Sequence of chain 1.B:
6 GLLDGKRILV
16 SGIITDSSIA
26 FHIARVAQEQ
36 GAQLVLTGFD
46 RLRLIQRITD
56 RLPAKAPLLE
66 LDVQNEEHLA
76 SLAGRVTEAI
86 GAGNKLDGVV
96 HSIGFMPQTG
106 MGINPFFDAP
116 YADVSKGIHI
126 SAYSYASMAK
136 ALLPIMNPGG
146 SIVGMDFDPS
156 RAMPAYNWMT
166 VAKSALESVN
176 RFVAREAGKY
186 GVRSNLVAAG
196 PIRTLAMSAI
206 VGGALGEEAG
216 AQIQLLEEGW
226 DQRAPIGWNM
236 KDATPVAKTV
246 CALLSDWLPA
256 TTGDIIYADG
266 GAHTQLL

The protein below binds the small molecule below.
Small molecule (SMILES): O=c1[nH]c(CC2CCCCC2)cc(O)c1-c1ccccc1

Binding-site contacts:
Ligand atom C6 contacts residue ILE218 of chain 1.B at 3.8 Å (hydrophobic).
Ligand atom C3 contacts residue MET202 of chain 1.B at 4.0 Å (hydrophobic).
Ligand atom C4 contacts residue PHE152 of chain 1.B at 3.9 Å (hydrophobic).
Ligand atom C3 contacts residue PHE152 of chain 1.B at 4.1 Å (hydrophobic).
Ligand atom C14 contacts residue PHE100 of chain 1.B at 4.0 Å (hydrophobic).
Ligand atom C7 contacts residue TYR161 of chain 1.B at 3.5 Å (hydrophobic).
Ligand atom C4 contacts residue PRO196 of chain 1.B at 3.6 Å (hydrophobic).
Ligand atom C5 contacts residue ILE218 of chain 1.B at 3.9 Å (hydrophobic).
Ligand atom C1 contacts residue NAD1 of chain 1.G at 3.3 Å.
Ligand atom C13 contacts residue MET164 of chain 1.B at 4.0 Å (hydrophobic).
Ligand atom C9 contacts residue PHE152 of chain 1.B at 3.9 Å (hydrophobic).
Ligand atom O1 contacts residue NAD1 of chain 1.G at 2.5 Å (h-bond).
Ligand atom C12 contacts residue NAD1 of chain 1.G at 3.9 Å.
Ligand atom C15 contacts residue NAD1 of chain 1.G at 4.1 Å.
Ligand atom N contacts residue NAD1 of chain 1.G at 3.1 Å (h-bond).
Ligand atom C10 contacts residue TYR161 of chain 1.B at 3.4 Å (hydrophobic).
Ligand atom C6 contacts residue LEU221 of chain 1.B at 4.0 Å (hydrophobic).
Ligand atom C8 contacts residue TYR161 of chain 1.B at 3.5 Å (hydrophobic).
Ligand atom C14 contacts residue MET164 of chain 1.B at 4.0 Å (hydrophobic).
Ligand atom C9 contacts residue NAD1 of chain 1.G at 3.6 Å.
Ligand atom C15 contacts residue GLY99 of chain 1.B at 3.3 Å.
Ligand atom C11 contacts residue NAD1 of chain 1.G at 3.8 Å.
Ligand atom C14 contacts residue GLY99 of chain 1.B at 3.8 Å.
Ligand atom O contacts residue NAD1 of chain 1.G at 4.0 Å.
Ligand atom C1 contacts residue TYR161 of chain 1.B at 3.9 Å (hydrophobic).
Ligand atom C17 contacts residue NAD1 of chain 1.G at 3.4 Å.
Ligand atom C5 contacts residue LEU221 of chain 1.B at 4.1 Å (hydrophobic).
Ligand atom C16 contacts residue NAD1 of chain 1.G at 2.9 Å.
Ligand atom O1 contacts residue MET164 of chain 1.B at 4.0 Å.
Ligand atom C10 contacts residue NAD1 of chain 1.G at 3.6 Å.
Ligand atom C9 contacts residue TYR161 of chain 1.B at 3.3 Å (hydrophobic).
Ligand atom O contacts residue MET202 of chain 1.B at 3.6 Å.
Ligand atom C contacts residue NAD1 of chain 1.G at 3.7 Å.
Ligand atom C15 contacts residue PHE100 of chain 1.B at 4.1 Å (hydrophobic).
Ligand atom N contacts residue MET202 of chain 1.B at 3.9 Å.
Ligand atom O1 contacts residue TYR161 of chain 1.B at 2.8 Å (h-bond).
Ligand atom C2 contacts residue NAD1 of chain 1.G at 3.4 Å.
Ligand atom C2 contacts residue PHE152 of chain 1.B at 3.6 Å (hydrophobic).
Ligand atom O1 contacts residue LYS168 of chain 1.B at 3.8 Å.
Ligand atom C7 contacts residue PHE152 of chain 1.B at 3.8 Å (hydrophobic).